Sequence of chain 1.B:
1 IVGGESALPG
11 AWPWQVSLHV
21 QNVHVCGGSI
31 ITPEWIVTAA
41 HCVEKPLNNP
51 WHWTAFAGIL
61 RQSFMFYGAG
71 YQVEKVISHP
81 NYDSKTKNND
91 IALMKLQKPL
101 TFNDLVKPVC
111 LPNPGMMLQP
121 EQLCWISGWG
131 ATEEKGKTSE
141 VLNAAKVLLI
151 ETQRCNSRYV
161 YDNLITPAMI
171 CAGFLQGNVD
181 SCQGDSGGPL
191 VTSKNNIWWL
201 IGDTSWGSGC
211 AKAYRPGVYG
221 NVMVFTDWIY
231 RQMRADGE

Binding-site contacts:
Ligand atom N3 contacts residue GLY209 of chain 1.B at 3.0 Å (h-bond).
Ligand atom N3 contacts residue PRO216 of chain 1.B at 3.8 Å.
Ligand atom N4 contacts residue GLY217 of chain 1.B at 3.5 Å.
Ligand atom C4 contacts residue SER186 of chain 1.B at 3.6 Å.
Ligand atom N3 contacts residue ASP180 of chain 1.B at 2.8 Å (salt-bridge).
Ligand atom N3 contacts residue ARG215 of chain 1.B at 3.6 Å.
Ligand atom C5 contacts residue CYS182 of chain 1.B at 3.9 Å (hydrophobic).
Ligand atom O contacts residue GLN183 of chain 1.B at 3.5 Å.
Ligand atom C6 contacts residue CYS182 of chain 1.B at 4.0 Å (hydrophobic).
Ligand atom C contacts residue SER181 of chain 1.B at 4.0 Å.
Ligand atom C4 contacts residue GLN183 of chain 1.B at 3.4 Å.
Ligand atom C2 contacts residue TRP206 of chain 1.B at 3.9 Å (hydrophobic).
Ligand atom O contacts residue ASP185 of chain 1.B at 3.9 Å.
Ligand atom C contacts residue TRP206 of chain 1.B at 3.6 Å (hydrophobic).
Ligand atom C18 contacts residue GLY209 of chain 1.B at 3.4 Å.
Ligand atom N2 contacts residue GLY207 of chain 1.B at 3.6 Å (h-bond).
Ligand atom O contacts residue SER186 of chain 1.B at 2.2 Å (h-bond).
Ligand atom C1 contacts residue GLY207 of chain 1.B at 3.6 Å.
Ligand atom O contacts residue CYS182 of chain 1.B at 3.5 Å (h-bond).
Ligand atom C18 contacts residue SER181 of chain 1.B at 3.5 Å.
Ligand atom C18 contacts residue GLY207 of chain 1.B at 3.8 Å.
Ligand atom N3 contacts residue GLY207 of chain 1.B at 3.7 Å.
Ligand atom C3 contacts residue CYS182 of chain 1.B at 3.7 Å (hydrophobic).
Ligand atom C contacts residue SER186 of chain 1.B at 2.8 Å.
Ligand atom N4 contacts residue ASP180 of chain 1.B at 2.8 Å (salt-bridge).
Ligand atom N4 contacts residue SER181 of chain 1.B at 2.8 Å (h-bond).
Ligand atom C18 contacts residue ASP180 of chain 1.B at 3.4 Å.
Ligand atom C5 contacts residue SER186 of chain 1.B at 2.4 Å.
Ligand atom C contacts residue SER205 of chain 1.B at 3.7 Å.
Ligand atom C1 contacts residue TRP206 of chain 1.B at 3.3 Å (hydrophobic).
Ligand atom C contacts residue THR204 of chain 1.B at 3.8 Å.
Ligand atom N2 contacts residue SER181 of chain 1.B at 3.9 Å.
Ligand atom N2 contacts residue GLY209 of chain 1.B at 3.0 Å (h-bond).
Ligand atom N3 contacts residue CYS210 of chain 1.B at 3.8 Å.
Ligand atom C4 contacts residue CYS182 of chain 1.B at 3.3 Å (hydrophobic).
Ligand atom O contacts residue GLY184 of chain 1.B at 3.4 Å (h-bond).
Ligand atom C2 contacts residue GLY207 of chain 1.B at 3.7 Å.
Ligand atom C6 contacts residue SER186 of chain 1.B at 1.3 Å.
Ligand atom C1 contacts residue SER181 of chain 1.B at 3.6 Å.
Ligand atom C3 contacts residue GLN183 of chain 1.B at 3.6 Å.

This small molecule binds to this protein.
Small molecule (SMILES): [H]/N=C(\N)Nc1ccc(C(=O)O)cc1